The protein below binds the small molecule below.
Small molecule (SMILES): C[C@H](N)C(=O)N[C@@H](C)C(=O)N[C@@H](C)C(=O)N[C@@H](C)C(=O)N[C@@H](C)C(=O)N[C@@H](C)C(=O)N[C@@H](C)C(=O)N[C@@H](C)C(=O)N[C@@H](C)C=O

Sequence of chain 1.Y:
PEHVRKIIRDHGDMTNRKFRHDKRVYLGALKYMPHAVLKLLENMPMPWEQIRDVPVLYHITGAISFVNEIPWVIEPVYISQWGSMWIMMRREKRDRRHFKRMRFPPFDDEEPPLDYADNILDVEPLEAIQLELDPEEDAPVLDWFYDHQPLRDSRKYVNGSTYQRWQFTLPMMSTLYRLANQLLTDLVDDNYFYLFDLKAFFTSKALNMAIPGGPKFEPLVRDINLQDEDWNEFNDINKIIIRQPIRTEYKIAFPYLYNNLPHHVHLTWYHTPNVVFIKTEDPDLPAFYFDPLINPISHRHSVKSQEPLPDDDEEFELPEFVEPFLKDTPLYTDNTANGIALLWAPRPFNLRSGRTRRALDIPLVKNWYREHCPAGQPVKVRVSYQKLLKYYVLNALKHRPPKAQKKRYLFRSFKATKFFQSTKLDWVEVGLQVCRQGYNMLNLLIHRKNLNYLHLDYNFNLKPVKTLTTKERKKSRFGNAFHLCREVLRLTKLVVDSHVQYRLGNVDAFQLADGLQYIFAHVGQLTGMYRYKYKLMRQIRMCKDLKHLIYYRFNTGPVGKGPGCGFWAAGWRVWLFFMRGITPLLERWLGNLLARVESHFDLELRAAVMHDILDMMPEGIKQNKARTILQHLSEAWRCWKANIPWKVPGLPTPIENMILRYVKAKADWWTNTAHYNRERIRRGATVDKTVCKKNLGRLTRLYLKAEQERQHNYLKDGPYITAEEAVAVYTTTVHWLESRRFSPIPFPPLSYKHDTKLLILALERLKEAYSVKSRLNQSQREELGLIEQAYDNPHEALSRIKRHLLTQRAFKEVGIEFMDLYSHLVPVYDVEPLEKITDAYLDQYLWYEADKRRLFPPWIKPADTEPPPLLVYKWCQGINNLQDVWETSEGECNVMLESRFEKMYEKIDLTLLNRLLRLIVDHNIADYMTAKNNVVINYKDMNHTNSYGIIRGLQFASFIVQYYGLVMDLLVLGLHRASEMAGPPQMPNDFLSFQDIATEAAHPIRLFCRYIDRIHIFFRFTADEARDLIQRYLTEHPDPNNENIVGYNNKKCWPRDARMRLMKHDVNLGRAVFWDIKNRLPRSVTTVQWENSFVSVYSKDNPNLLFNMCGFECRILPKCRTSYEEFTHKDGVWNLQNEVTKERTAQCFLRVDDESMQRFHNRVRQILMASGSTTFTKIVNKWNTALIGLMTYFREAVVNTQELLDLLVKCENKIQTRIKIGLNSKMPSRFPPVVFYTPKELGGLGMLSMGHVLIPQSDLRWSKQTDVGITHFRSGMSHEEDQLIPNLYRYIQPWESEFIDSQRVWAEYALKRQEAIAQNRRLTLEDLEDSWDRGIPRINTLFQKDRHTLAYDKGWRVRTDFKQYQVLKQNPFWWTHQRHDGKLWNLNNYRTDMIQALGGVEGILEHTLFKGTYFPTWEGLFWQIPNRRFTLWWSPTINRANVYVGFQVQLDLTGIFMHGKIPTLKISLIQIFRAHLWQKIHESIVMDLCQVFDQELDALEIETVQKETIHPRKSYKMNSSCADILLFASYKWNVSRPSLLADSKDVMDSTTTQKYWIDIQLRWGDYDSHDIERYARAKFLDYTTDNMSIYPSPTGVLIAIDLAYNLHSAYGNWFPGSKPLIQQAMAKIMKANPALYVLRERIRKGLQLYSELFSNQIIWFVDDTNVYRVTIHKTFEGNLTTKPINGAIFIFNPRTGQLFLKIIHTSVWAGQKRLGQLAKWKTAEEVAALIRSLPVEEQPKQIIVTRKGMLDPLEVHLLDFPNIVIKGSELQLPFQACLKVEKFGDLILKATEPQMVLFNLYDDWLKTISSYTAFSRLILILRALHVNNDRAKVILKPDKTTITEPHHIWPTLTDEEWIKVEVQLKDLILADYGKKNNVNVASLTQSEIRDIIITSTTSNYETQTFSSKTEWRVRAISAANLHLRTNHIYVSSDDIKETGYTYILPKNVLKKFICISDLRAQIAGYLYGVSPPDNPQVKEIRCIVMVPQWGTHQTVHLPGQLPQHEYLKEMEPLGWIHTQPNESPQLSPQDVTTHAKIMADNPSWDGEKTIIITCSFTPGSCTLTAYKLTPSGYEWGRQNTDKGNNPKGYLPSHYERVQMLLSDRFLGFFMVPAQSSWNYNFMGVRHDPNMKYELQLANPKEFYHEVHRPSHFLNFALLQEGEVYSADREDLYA

Binding-site contacts:
Ligand atom CA contacts residue SER903 of chain 1.Y at 4.3 Å.